A protein and the small-molecule ligand that binds it are described below.
Small molecule (SMILES): CC(=O)N[C@H]1[C@H]([C@H](O)[C@H](O)CO)O[C@@](OC[C@H]2O[C@@H](O[C@H]3[C@H](O)[C@@H](O)[C@H](O)O[C@@H]3CO)[C@H](O)[C@@H](O)[C@H]2O)(C(=O)O)C[C@@H]1O

Binding-site contacts:
Ligand atom C4 contacts residue ARG104 of chain 3.C at 3.9 Å.
Ligand atom C3 contacts residue PRO274 of chain 3.A at 4.1 Å (hydrophobic).
Ligand atom O4 contacts residue ARG95 of chain 3.C at 3.6 Å (salt-bridge).
Ligand atom C10 contacts residue ASN275 of chain 3.A at 3.3 Å.
Ligand atom C11 contacts residue ASP232 of chain 3.C at 3.8 Å.
Ligand atom N5 contacts residue ASN275 of chain 3.A at 3.6 Å (h-bond).
Ligand atom O4 contacts residue ASN275 of chain 3.A at 3.0 Å (h-bond).
Ligand atom C6 contacts residue ASP91 of chain 3.C at 3.8 Å.
Ligand atom C3 contacts residue ARG95 of chain 3.C at 3.9 Å.
Ligand atom O3 contacts residue ASP91 of chain 3.C at 4.0 Å.
Ligand atom O6 contacts residue PRO274 of chain 3.A at 3.7 Å.
Ligand atom C5 contacts residue PRO274 of chain 3.A at 4.0 Å (hydrophobic).
Ligand atom C5 contacts residue ASN275 of chain 3.A at 3.6 Å.
Ligand atom C4 contacts residue PRO274 of chain 3.A at 4.0 Å (hydrophobic).
Ligand atom C3 contacts residue ASP232 of chain 3.C at 4.0 Å.
Ligand atom C4 contacts residue ASP91 of chain 3.C at 3.2 Å.
Ligand atom C11 contacts residue GLY234 of chain 3.C at 3.8 Å.
Ligand atom N5 contacts residue PRO231 of chain 3.C at 2.9 Å (h-bond).
Ligand atom C3 contacts residue PRO274 of chain 3.A at 3.8 Å (hydrophobic).
Ligand atom C4 contacts residue ASN275 of chain 3.A at 3.8 Å.
Ligand atom C1 contacts residue ARG104 of chain 3.C at 3.6 Å.
Ligand atom C11 contacts residue ILE233 of chain 3.C at 3.8 Å (hydrophobic).
Ligand atom O7 contacts residue PRO274 of chain 3.A at 3.4 Å.
Ligand atom C4 contacts residue PRO231 of chain 3.C at 3.5 Å (hydrophobic).
Ligand atom C3 contacts residue ARG104 of chain 3.C at 3.8 Å.
Ligand atom O10 contacts residue ARG270 of chain 3.A at 3.3 Å.
Ligand atom O6 contacts residue ASP91 of chain 3.C at 3.1 Å.
Ligand atom C4 contacts residue ASP232 of chain 3.C at 3.5 Å.
Ligand atom O1B contacts residue ARG104 of chain 3.C at 2.8 Å (salt-bridge).
Ligand atom O3 contacts residue PRO274 of chain 3.A at 3.8 Å.
Ligand atom O10 contacts residue ASN275 of chain 3.A at 2.9 Å (h-bond).
Ligand atom N5 contacts residue ASP232 of chain 3.C at 4.1 Å.
Ligand atom C10 contacts residue PRO231 of chain 3.C at 3.8 Å (hydrophobic).
Ligand atom C5 contacts residue PRO231 of chain 3.C at 3.7 Å (hydrophobic).
Ligand atom O4 contacts residue PRO231 of chain 3.C at 3.8 Å.
Ligand atom C11 contacts residue PRO231 of chain 3.C at 3.7 Å (hydrophobic).
Ligand atom O4 contacts residue ASP232 of chain 3.C at 2.7 Å (salt-bridge).
Ligand atom O7 contacts residue ARG270 of chain 3.A at 3.8 Å.
Ligand atom O4 contacts residue ASP91 of chain 3.C at 2.7 Å (salt-bridge).
Ligand atom O3 contacts residue GLY282 of chain 3.A at 3.4 Å.

Sequence of chain 3.A:
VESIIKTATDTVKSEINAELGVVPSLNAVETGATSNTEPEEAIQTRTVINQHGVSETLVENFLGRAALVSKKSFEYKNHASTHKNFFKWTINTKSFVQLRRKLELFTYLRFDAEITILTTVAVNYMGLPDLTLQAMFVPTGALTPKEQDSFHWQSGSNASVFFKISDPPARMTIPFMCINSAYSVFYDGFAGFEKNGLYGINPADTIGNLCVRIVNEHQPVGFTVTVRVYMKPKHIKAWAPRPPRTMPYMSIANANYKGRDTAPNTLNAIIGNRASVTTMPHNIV

Sequence of chain 3.C:
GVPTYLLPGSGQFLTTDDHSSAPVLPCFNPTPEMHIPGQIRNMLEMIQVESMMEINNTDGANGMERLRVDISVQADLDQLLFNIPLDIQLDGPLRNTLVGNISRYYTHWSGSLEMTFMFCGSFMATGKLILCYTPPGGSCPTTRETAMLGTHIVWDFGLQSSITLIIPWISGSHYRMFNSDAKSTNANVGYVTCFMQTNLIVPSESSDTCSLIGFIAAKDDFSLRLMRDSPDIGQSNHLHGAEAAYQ